Sequence of chain 2.A:
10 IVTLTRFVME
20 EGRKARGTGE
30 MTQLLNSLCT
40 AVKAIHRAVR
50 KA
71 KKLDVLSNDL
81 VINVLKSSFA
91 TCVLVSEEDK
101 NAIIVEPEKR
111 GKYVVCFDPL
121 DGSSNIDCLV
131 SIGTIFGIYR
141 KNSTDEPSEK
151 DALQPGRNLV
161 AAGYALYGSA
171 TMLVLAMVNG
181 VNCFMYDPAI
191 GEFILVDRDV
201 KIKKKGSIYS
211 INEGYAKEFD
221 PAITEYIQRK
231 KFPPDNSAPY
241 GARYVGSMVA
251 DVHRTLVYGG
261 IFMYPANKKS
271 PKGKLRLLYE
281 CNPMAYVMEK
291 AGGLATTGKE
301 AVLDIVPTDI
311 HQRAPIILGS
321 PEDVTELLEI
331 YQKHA

This protein binds this small molecule.
Small molecule (SMILES): O=P(O)(O)OC[C@H]1O[C@@](CO)(OP(=O)(O)O)[C@@H](O)[C@@H]1O

Sequence of chain 1.A:
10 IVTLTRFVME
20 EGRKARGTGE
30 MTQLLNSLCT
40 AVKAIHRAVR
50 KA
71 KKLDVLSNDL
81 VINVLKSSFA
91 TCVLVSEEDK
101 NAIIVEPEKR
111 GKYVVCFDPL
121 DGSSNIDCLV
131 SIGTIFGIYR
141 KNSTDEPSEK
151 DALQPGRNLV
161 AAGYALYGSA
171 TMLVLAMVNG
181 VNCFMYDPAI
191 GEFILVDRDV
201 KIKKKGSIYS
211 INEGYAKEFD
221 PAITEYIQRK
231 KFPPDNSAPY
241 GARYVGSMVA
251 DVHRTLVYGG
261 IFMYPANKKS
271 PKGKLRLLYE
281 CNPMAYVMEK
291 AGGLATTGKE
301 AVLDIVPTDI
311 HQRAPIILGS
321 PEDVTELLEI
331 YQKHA

Binding-site contacts:
Ligand atom O1 contacts residue ASP121 of chain 2.A at 3.0 Å (salt-bridge).
Ligand atom O4 contacts residue MET248 of chain 2.A at 3.2 Å (h-bond).
Ligand atom C6 contacts residue GLY246 of chain 2.A at 3.5 Å.
Ligand atom O1 contacts residue MG1 of chain 2.C at 2.3 Å.
Ligand atom O3P contacts residue GLY122 of chain 2.A at 3.4 Å.
Ligand atom O1P contacts residue GLY122 of chain 2.A at 3.5 Å (h-bond).
Ligand atom O5 contacts residue LYS274 of chain 2.A at 3.3 Å.
Ligand atom C1 contacts residue MG1 of chain 2.C at 3.4 Å.
Ligand atom O1 contacts residue ARG276 of chain 2.A at 3.2 Å (salt-bridge).
Ligand atom O6P contacts residue ARG243 of chain 1.A at 3.0 Å (salt-bridge).
Ligand atom O3P contacts residue SER123 of chain 2.A at 3.0 Å (h-bond).
Ligand atom P2 contacts residue LYS274 of chain 2.A at 3.5 Å.
Ligand atom C3 contacts residue ASP121 of chain 2.A at 3.3 Å.
Ligand atom C2 contacts residue ASP121 of chain 2.A at 3.6 Å.
Ligand atom O2P contacts residue LYS274 of chain 2.A at 3.4 Å (salt-bridge).
Ligand atom O6P contacts residue ASN212 of chain 2.A at 3.4 Å (h-bond).
Ligand atom O3 contacts residue ASP121 of chain 2.A at 2.4 Å (salt-bridge).
Ligand atom O2 contacts residue GLY122 of chain 2.A at 3.5 Å.
Ligand atom O6 contacts residue LYS274 of chain 2.A at 2.8 Å (salt-bridge).
Ligand atom O6P contacts residue TYR244 of chain 2.A at 2.7 Å (h-bond).
Ligand atom O5P contacts residue ARG243 of chain 1.A at 3.4 Å (salt-bridge).
Ligand atom O4P contacts residue TYR264 of chain 2.A at 2.6 Å (h-bond).
Ligand atom O4P contacts residue TYR215 of chain 2.A at 3.1 Å (h-bond).
Ligand atom P1 contacts residue SER123 of chain 2.A at 3.5 Å.
Ligand atom C3 contacts residue MET248 of chain 2.A at 3.3 Å (hydrophobic).
Ligand atom C4 contacts residue MET248 of chain 2.A at 3.5 Å (hydrophobic).
Ligand atom C4 contacts residue GLY246 of chain 2.A at 3.0 Å.
Ligand atom O1P contacts residue MG1 of chain 2.C at 3.4 Å.
Ligand atom O1 contacts residue GLU280 of chain 2.A at 2.7 Å (salt-bridge).
Ligand atom C1 contacts residue ASP121 of chain 2.A at 3.0 Å.
Ligand atom O1P contacts residue SER123 of chain 2.A at 3.0 Å (h-bond).
Ligand atom O3P contacts residue SER124 of chain 2.A at 3.0 Å (h-bond).
Ligand atom C1 contacts residue GLU280 of chain 2.A at 2.6 Å.
Ligand atom O4P contacts residue LYS274 of chain 2.A at 3.6 Å (salt-bridge).
Ligand atom O3 contacts residue MET248 of chain 2.A at 2.5 Å (h-bond).
Ligand atom O3 contacts residue SER247 of chain 2.A at 3.3 Å.
Ligand atom O5P contacts residue LYS274 of chain 2.A at 3.4 Å (salt-bridge).
Ligand atom O3 contacts residue GLY246 of chain 2.A at 3.5 Å (h-bond).
Ligand atom O6 contacts residue TYR264 of chain 2.A at 3.3 Å.
Ligand atom O4P contacts residue ASN212 of chain 2.A at 3.4 Å (h-bond).